This small molecule binds to this protein.
Small molecule (SMILES): CC[C@H](C)[C@H](NC(=O)[C@@]1(C)CCCN1C)C(=O)N(C)[C@H](C[C@@H](OC(C)=O)c1nc(C(=O)N[C@@H](Cc2ccc(N)cc2)C[C@H](C)C(=O)O)cs1)C(C)C

Sequence of chain 1.D:
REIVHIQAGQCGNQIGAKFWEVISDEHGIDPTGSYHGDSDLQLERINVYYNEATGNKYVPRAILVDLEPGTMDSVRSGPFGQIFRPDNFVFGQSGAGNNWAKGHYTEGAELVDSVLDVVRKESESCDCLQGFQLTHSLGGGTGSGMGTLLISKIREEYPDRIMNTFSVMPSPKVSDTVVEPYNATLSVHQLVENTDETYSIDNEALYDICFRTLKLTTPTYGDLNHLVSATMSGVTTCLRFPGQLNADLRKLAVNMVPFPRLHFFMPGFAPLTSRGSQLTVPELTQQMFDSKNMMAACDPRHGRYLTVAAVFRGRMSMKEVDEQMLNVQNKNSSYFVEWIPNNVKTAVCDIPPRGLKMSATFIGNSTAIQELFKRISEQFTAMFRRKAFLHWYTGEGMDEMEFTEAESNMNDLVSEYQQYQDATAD

Binding-site contacts:
Ligand atom C12 contacts residue TYR222 of chain 1.D at 3.7 Å (hydrophobic).
Ligand atom O2 contacts residue THR221 of chain 1.D at 3.2 Å.
Ligand atom N4 contacts residue GLN15 of chain 1.D at 3.6 Å (h-bond).
Ligand atom C28 contacts residue THR219 of chain 1.D at 3.6 Å.
Ligand atom C38 contacts residue LYS174 of chain 1.D at 3.2 Å.
Ligand atom C18 contacts residue GLN15 of chain 1.D at 3.6 Å.
Ligand atom C19 contacts residue GDP1 of chain 1.R at 3.5 Å.
Ligand atom O5 contacts residue PRO220 of chain 1.D at 3.5 Å (h-bond).
Ligand atom C30 contacts residue TYR222 of chain 1.D at 3.6 Å (hydrophobic).
Ligand atom O4 contacts residue ARG276 of chain 1.D at 2.8 Å (salt-bridge).
Ligand atom O3 contacts residue THR221 of chain 1.D at 2.9 Å (h-bond).
Ligand atom C30 contacts residue VAL175 of chain 1.D at 3.7 Å (hydrophobic).
Ligand atom C21 contacts residue GLN11 of chain 1.D at 3.6 Å.
Ligand atom C31 contacts residue VAL175 of chain 1.D at 3.5 Å (hydrophobic).
Ligand atom C20 contacts residue TYR222 of chain 1.D at 3.6 Å (hydrophobic).
Ligand atom O3 contacts residue ARG276 of chain 1.D at 3.4 Å (salt-bridge).
Ligand atom N4 contacts residue GLN11 of chain 1.D at 3.0 Å (h-bond).
Ligand atom C28 contacts residue PRO220 of chain 1.D at 3.6 Å (hydrophobic).
Ligand atom C20 contacts residue GLN11 of chain 1.D at 3.7 Å.
Ligand atom C7 contacts residue VAL175 of chain 1.D at 3.1 Å (hydrophobic).
Ligand atom C14 contacts residue TYR222 of chain 1.D at 3.8 Å (hydrophobic).
Ligand atom O7 contacts residue VAL175 of chain 1.D at 3.0 Å (h-bond).
Ligand atom C29 contacts residue PRO220 of chain 1.D at 3.3 Å (hydrophobic).
Ligand atom O4 contacts residue GLY223 of chain 1.D at 3.5 Å.
Ligand atom C20 contacts residue GLN15 of chain 1.D at 3.2 Å.
Ligand atom C8 contacts residue PRO220 of chain 1.D at 3.6 Å (hydrophobic).
Ligand atom O5 contacts residue THR221 of chain 1.D at 3.4 Å.
Ligand atom N2 contacts residue THR221 of chain 1.D at 3.5 Å.
Ligand atom N4 contacts residue TYR222 of chain 1.D at 3.4 Å.
Ligand atom C19 contacts residue TYR222 of chain 1.D at 3.3 Å (hydrophobic).
Ligand atom C28 contacts residue THR221 of chain 1.D at 3.6 Å.
Ligand atom C26 contacts residue ARG276 of chain 1.D at 3.5 Å.
Ligand atom C31 contacts residue LYS174 of chain 1.D at 3.7 Å.
Ligand atom O2 contacts residue GLY223 of chain 1.D at 3.0 Å (h-bond).
Ligand atom C37 contacts residue ASP177 of chain 1.D at 3.6 Å.
Ligand atom N2 contacts residue TYR222 of chain 1.D at 3.0 Å (h-bond).
Ligand atom C19 contacts residue GLN15 of chain 1.D at 3.3 Å.
Ligand atom C21 contacts residue GLN15 of chain 1.D at 3.5 Å.
Ligand atom N4 contacts residue GDP1 of chain 1.R at 2.9 Å (h-bond).
Ligand atom O2 contacts residue TYR222 of chain 1.D at 3.0 Å (h-bond).